The protein below binds the small molecule below.
Small molecule (SMILES): Cc1cc(CCCCCOc2ccc(C3=NCCO3)cc2)on1

Binding-site contacts:
Ligand atom N2 contacts residue LEU106 of chain 2.A at 3.8 Å.
Ligand atom C5A contacts residue ALA150 of chain 2.A at 3.6 Å (hydrophobic).
Ligand atom C6B contacts residue ILE104 of chain 2.A at 3.6 Å (hydrophobic).
Ligand atom C2A contacts residue PHE186 of chain 2.A at 3.3 Å (hydrophobic).
Ligand atom C2C contacts residue TYR197 of chain 2.A at 3.7 Å (hydrophobic).
Ligand atom C4B contacts residue TYR152 of chain 2.A at 3.8 Å (hydrophobic).
Ligand atom C3C contacts residue TYR128 of chain 2.A at 3.4 Å (hydrophobic).
Ligand atom C2C contacts residue MET221 of chain 2.A at 3.8 Å (hydrophobic).
Ligand atom C2A contacts residue TYR152 of chain 2.A at 3.6 Å (hydrophobic).
Ligand atom C5B contacts residue MET224 of chain 2.A at 3.9 Å (hydrophobic).
Ligand atom C4C contacts residue VAL191 of chain 2.A at 3.0 Å (hydrophobic).
Ligand atom N3A contacts residue TYR152 of chain 2.A at 3.5 Å.
Ligand atom C5C contacts residue VAL191 of chain 2.A at 3.8 Å (hydrophobic).
Ligand atom C1B contacts residue TYR128 of chain 2.A at 3.6 Å (hydrophobic).
Ligand atom C1C contacts residue LEU106 of chain 2.A at 3.8 Å (hydrophobic).
Ligand atom C6B contacts residue TYR128 of chain 2.A at 3.3 Å (hydrophobic).
Ligand atom C4A contacts residue PRO174 of chain 2.A at 3.1 Å (hydrophobic).
Ligand atom C5A contacts residue VAL176 of chain 2.A at 3.6 Å (hydrophobic).
Ligand atom C4 contacts residue LEU106 of chain 2.A at 3.9 Å (hydrophobic).
Ligand atom C5B contacts residue PHE186 of chain 2.A at 3.9 Å (hydrophobic).
Ligand atom N3A contacts residue PRO174 of chain 2.A at 3.7 Å.
Ligand atom O1B contacts residue ILE104 of chain 2.A at 3.9 Å.
Ligand atom N3A contacts residue ALA24 of chain 2.C at 3.8 Å.
Ligand atom C1B contacts residue ILE104 of chain 2.A at 4.0 Å (hydrophobic).
Ligand atom C4C contacts residue VAL188 of chain 2.A at 3.7 Å (hydrophobic).
Ligand atom C3B contacts residue TYR152 of chain 2.A at 3.7 Å (hydrophobic).
Ligand atom O1 contacts residue MET221 of chain 2.A at 3.8 Å.
Ligand atom C1B contacts residue VAL188 of chain 2.A at 3.8 Å (hydrophobic).
Ligand atom C4B contacts residue PHE186 of chain 2.A at 3.6 Å (hydrophobic).
Ligand atom C4 contacts residue TYR197 of chain 2.A at 3.8 Å (hydrophobic).
Ligand atom C5 contacts residue LEU106 of chain 2.A at 3.8 Å (hydrophobic).
Ligand atom C5B contacts residue TYR128 of chain 2.A at 4.0 Å (hydrophobic).
Ligand atom N3A contacts residue PHE186 of chain 2.A at 4.0 Å.
Ligand atom C5A contacts residue PHE186 of chain 2.A at 3.5 Å (hydrophobic).
Ligand atom O1A contacts residue PHE186 of chain 2.A at 3.0 Å.
Ligand atom O1B contacts residue TYR128 of chain 2.A at 3.4 Å (h-bond).
Ligand atom C2B contacts residue VAL188 of chain 2.A at 3.5 Å (hydrophobic).
Ligand atom C1C contacts residue TYR128 of chain 2.A at 3.7 Å (hydrophobic).
Ligand atom O1 contacts residue LEU106 of chain 2.A at 3.8 Å.
Ligand atom C3B contacts residue VAL188 of chain 2.A at 3.8 Å (hydrophobic).

Sequence of chain 2.C:
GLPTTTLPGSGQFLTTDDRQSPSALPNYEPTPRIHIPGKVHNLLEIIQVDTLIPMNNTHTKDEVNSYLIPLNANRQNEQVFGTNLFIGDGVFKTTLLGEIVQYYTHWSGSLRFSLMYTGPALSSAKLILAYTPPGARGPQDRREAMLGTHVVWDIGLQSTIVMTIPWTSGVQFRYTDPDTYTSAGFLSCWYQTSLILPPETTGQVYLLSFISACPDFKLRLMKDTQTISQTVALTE

Sequence of chain 2.A:
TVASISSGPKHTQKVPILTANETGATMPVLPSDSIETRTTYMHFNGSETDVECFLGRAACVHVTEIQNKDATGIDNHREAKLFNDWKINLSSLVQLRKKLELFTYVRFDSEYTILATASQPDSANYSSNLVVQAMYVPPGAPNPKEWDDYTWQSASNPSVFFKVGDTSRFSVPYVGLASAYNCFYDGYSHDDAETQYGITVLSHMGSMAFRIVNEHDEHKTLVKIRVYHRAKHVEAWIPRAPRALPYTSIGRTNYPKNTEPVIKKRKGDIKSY